Binding-site contacts:
Ligand atom C4 contacts residue ASN81 of chain 2.A at 3.7 Å.
Ligand atom C20 contacts residue LEU133 of chain 2.A at 3.7 Å (hydrophobic).
Ligand atom C1 contacts residue LEU112 of chain 2.A at 3.8 Å (hydrophobic).
Ligand atom O4 contacts residue PRO104 of chain 2.A at 3.9 Å.
Ligand atom C19 contacts residue ASN81 of chain 2.A at 3.1 Å.
Ligand atom C12 contacts residue PRO104 of chain 2.A at 4.0 Å (hydrophobic).
Ligand atom O2 contacts residue GLN115 of chain 2.A at 2.7 Å (h-bond).
Ligand atom C3 contacts residue GLN115 of chain 2.A at 3.4 Å.
Ligand atom N2 contacts residue GLN108 of chain 2.A at 3.5 Å (h-bond).
Ligand atom C6 contacts residue LEU112 of chain 2.A at 3.6 Å (hydrophobic).
Ligand atom O4 contacts residue THR102 of chain 2.A at 3.7 Å.
Ligand atom O8 contacts residue GLN115 of chain 2.A at 3.2 Å (h-bond).
Ligand atom C11 contacts residue PHE176 of chain 1.A at 3.7 Å (hydrophobic).
Ligand atom C12 contacts residue PHE176 of chain 1.A at 3.6 Å (hydrophobic).
Ligand atom O6 contacts residue MG1 of chain 2.C at 2.0 Å.
Ligand atom O7 contacts residue PHE85 of chain 2.A at 3.3 Å.
Ligand atom O8 contacts residue THR111 of chain 2.A at 3.9 Å.
Ligand atom N1 contacts residue ASN81 of chain 2.A at 2.6 Å (h-bond).
Ligand atom C14 contacts residue PRO104 of chain 2.A at 3.9 Å (hydrophobic).
Ligand atom O6 contacts residue HIS99 of chain 2.A at 3.0 Å (h-bond).
Ligand atom O8 contacts residue PHE66 of chain 2.A at 3.7 Å.
Ligand atom C71 contacts residue LEU130 of chain 2.A at 3.9 Å (hydrophobic).
Ligand atom O5 contacts residue THR102 of chain 2.A at 4.0 Å.
Ligand atom C21 contacts residue HIS63 of chain 2.A at 3.6 Å.
Ligand atom O4 contacts residue MG1 of chain 2.C at 4.0 Å.
Ligand atom C19 contacts residue PHE85 of chain 2.A at 3.5 Å (hydrophobic).
Ligand atom C16 contacts residue MG1 of chain 2.C at 3.4 Å.
Ligand atom C12 contacts residue ARG103 of chain 2.A at 3.6 Å.
Ligand atom C15 contacts residue MG1 of chain 2.C at 3.0 Å.
Ligand atom C3 contacts residue HIS63 of chain 2.A at 3.7 Å.
Ligand atom O2 contacts residue ASN81 of chain 2.A at 3.1 Å (h-bond).
Ligand atom C13 contacts residue PRO104 of chain 2.A at 3.7 Å (hydrophobic).
Ligand atom C4 contacts residue GLN115 of chain 2.A at 3.5 Å.
Ligand atom C17 contacts residue MG1 of chain 2.C at 3.0 Å.
Ligand atom O2 contacts residue HIS63 of chain 2.A at 2.9 Å (h-bond).
Ligand atom C2 contacts residue LEU112 of chain 2.A at 3.8 Å (hydrophobic).
Ligand atom O5 contacts residue MG1 of chain 2.C at 2.0 Å.
Ligand atom O8 contacts residue HIS63 of chain 2.A at 2.9 Å (h-bond).
Ligand atom C20 contacts residue ASN81 of chain 2.A at 3.2 Å.
Ligand atom O1 contacts residue LEU112 of chain 2.A at 3.6 Å.

A small-molecule ligand and the protein it binds are described below.
Small molecule (SMILES): CN(C)c1ccc(O)c2c1C[C@H]1C[C@H]3[C@H](N(C)C)C(O)=C(C(N)=O)C(=O)[C@@]3(O)C(O)=C1C2=O

Sequence of chain 2.A:
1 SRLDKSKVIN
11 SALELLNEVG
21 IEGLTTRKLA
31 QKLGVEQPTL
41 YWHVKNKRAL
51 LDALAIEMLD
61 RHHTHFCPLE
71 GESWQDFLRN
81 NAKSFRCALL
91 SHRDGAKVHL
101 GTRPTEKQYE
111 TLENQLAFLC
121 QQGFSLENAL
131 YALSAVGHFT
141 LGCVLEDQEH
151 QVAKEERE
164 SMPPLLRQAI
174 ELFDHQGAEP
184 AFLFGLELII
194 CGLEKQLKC

Sequence of chain 1.A:
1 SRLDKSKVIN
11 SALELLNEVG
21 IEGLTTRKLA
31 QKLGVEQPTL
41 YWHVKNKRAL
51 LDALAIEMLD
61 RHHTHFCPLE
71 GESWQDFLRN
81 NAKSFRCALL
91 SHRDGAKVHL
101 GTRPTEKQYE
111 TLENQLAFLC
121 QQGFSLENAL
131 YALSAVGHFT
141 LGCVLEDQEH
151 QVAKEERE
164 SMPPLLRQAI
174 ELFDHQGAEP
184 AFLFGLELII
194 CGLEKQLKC